This protein binds this small molecule.
Small molecule (SMILES): N=C(N)c1cccc(-n2nc(C(F)(F)F)cc2C(=O)Nc2ccc(-n3cnc4ccccc43)cc2F)c1

Binding-site contacts:
Ligand atom C15 contacts residue TRP205 of chain 2.A at 3.3 Å (hydrophobic).
Ligand atom C21 contacts residue ASN84 of chain 2.A at 3.0 Å.
Ligand atom C27 contacts residue TYR86 of chain 2.A at 3.5 Å (hydrophobic).
Ligand atom N2 contacts residue TRP205 of chain 2.A at 3.3 Å.
Ligand atom N4 contacts residue ASP179 of chain 2.A at 3.5 Å (salt-bridge).
Ligand atom F4 contacts residue GLU207 of chain 2.A at 3.0 Å.
Ligand atom C18 contacts residue TYR86 of chain 2.A at 3.4 Å (hydrophobic).
Ligand atom C20 contacts residue SER180 of chain 2.A at 3.3 Å.
Ligand atom N6 contacts residue CYS209 of chain 2.A at 3.0 Å (h-bond).
Ligand atom C25 contacts residue TYR86 of chain 2.A at 3.5 Å (hydrophobic).
Ligand atom N2 contacts residue PHE162 of chain 2.A at 3.2 Å.
Ligand atom C1 contacts residue TRP205 of chain 2.A at 3.2 Å (hydrophobic).
Ligand atom C4 contacts residue GLN182 of chain 2.A at 3.4 Å.
Ligand atom C5 contacts residue CYS209 of chain 2.A at 3.2 Å (hydrophobic).
Ligand atom C17 contacts residue ASN84 of chain 2.A at 3.4 Å.
Ligand atom F1 contacts residue ARG132 of chain 2.A at 2.9 Å.
Ligand atom C6 contacts residue TRP205 of chain 2.A at 3.1 Å (hydrophobic).
Ligand atom C2 contacts residue SER204 of chain 2.A at 3.2 Å.
Ligand atom C44 contacts residue GLY206 of chain 2.A at 3.4 Å.
Ligand atom C5 contacts residue GLU208 of chain 2.A at 3.4 Å.
Ligand atom C3 contacts residue GLN182 of chain 2.A at 3.3 Å.
Ligand atom F2 contacts residue GLN182 of chain 2.A at 2.9 Å.
Ligand atom C20 contacts residue TRP205 of chain 2.A at 3.1 Å (hydrophobic).
Ligand atom C15 contacts residue PHE162 of chain 2.A at 3.4 Å (hydrophobic).
Ligand atom F4 contacts residue GLY206 of chain 2.A at 3.0 Å.
Ligand atom F2 contacts residue ARG132 of chain 2.A at 3.2 Å.
Ligand atom N3 contacts residue GLU208 of chain 2.A at 3.2 Å (salt-bridge).
Ligand atom C2 contacts residue SER185 of chain 2.A at 3.5 Å.
Ligand atom N3 contacts residue GLY216 of chain 2.A at 3.5 Å.
Ligand atom C2 contacts residue TRP205 of chain 2.A at 3.5 Å (hydrophobic).
Ligand atom N5 contacts residue GLY206 of chain 2.A at 3.4 Å (h-bond).
Ligand atom F4 contacts residue GLU208 of chain 2.A at 3.2 Å.
Ligand atom N6 contacts residue GLN182 of chain 2.A at 3.2 Å.
Ligand atom C8 contacts residue GLY206 of chain 2.A at 3.3 Å.
Ligand atom N3 contacts residue ASP179 of chain 2.A at 2.6 Å (salt-bridge).
Ligand atom C20 contacts residue ASP179 of chain 2.A at 3.4 Å.
Ligand atom N4 contacts residue SER180 of chain 2.A at 2.1 Å (h-bond).
Ligand atom C1 contacts residue ILE203 of chain 2.A at 3.2 Å (hydrophobic).
Ligand atom O3 contacts residue GLY206 of chain 2.A at 3.5 Å (h-bond).
Ligand atom N4 contacts residue TRP205 of chain 2.A at 3.5 Å (h-bond).

Sequence of chain 2.A:
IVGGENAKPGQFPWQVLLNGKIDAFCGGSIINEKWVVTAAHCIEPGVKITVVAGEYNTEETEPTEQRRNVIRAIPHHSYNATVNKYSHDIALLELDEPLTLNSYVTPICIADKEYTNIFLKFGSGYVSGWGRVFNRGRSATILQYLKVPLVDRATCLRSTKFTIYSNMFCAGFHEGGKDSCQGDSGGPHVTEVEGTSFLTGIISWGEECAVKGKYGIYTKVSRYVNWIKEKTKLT